This protein binds this small molecule.
Small molecule (SMILES): C=CCN(CC=C)C(=O)Cn1ccccc1=O

Binding-site contacts:
Ligand atom C12 contacts residue SER25 of chain 1.B at 4.4 Å.
Ligand atom C3 contacts residue SER108 of chain 1.B at 4.2 Å.
Ligand atom C3 contacts residue TYR24 of chain 1.B at 4.0 Å (hydrophobic).
Ligand atom C5 contacts residue SER108 of chain 1.B at 4.0 Å.
Ligand atom C3 contacts residue PRO110 of chain 1.B at 3.9 Å (hydrophobic).
Ligand atom C8 contacts residue SER25 of chain 1.B at 4.5 Å.
Ligand atom C5 contacts residue VAL107 of chain 1.B at 4.4 Å (hydrophobic).
Ligand atom C4 contacts residue PRO110 of chain 1.B at 4.5 Å (hydrophobic).
Ligand atom C8 contacts residue TYR24 of chain 1.B at 4.1 Å (hydrophobic).
Ligand atom C4 contacts residue PHE26 of chain 1.B at 4.1 Å (hydrophobic).
Ligand atom O contacts residue PRO110 of chain 1.B at 4.3 Å.
Ligand atom C5 contacts residue PHE26 of chain 1.B at 4.2 Å (hydrophobic).
Ligand atom N contacts residue TYR24 of chain 1.B at 4.2 Å.
Ligand atom C7 contacts residue TYR24 of chain 1.B at 3.7 Å (hydrophobic).
Ligand atom O contacts residue TYR24 of chain 1.B at 3.2 Å.
Ligand atom C contacts residue PHE26 of chain 1.B at 3.8 Å (hydrophobic).
Ligand atom C5 contacts residue ILE37 of chain 1.B at 4.0 Å (hydrophobic).
Ligand atom C5 contacts residue TYR109 of chain 1.B at 4.1 Å (hydrophobic).
Ligand atom C4 contacts residue ILE21 of chain 1.B at 3.8 Å (hydrophobic).
Ligand atom N1 contacts residue TYR24 of chain 1.B at 4.3 Å.
Ligand atom C7 contacts residue SER25 of chain 1.B at 3.2 Å.
Ligand atom O1 contacts residue SER25 of chain 1.B at 4.4 Å.
Ligand atom C2 contacts residue PHE26 of chain 1.B at 3.8 Å (hydrophobic).
Ligand atom C4 contacts residue TYR24 of chain 1.B at 3.7 Å (hydrophobic).
Ligand atom C5 contacts residue ILE21 of chain 1.B at 3.7 Å (hydrophobic).
Ligand atom C contacts residue VAL107 of chain 1.B at 4.2 Å (hydrophobic).
Ligand atom C6 contacts residue TYR24 of chain 1.B at 3.6 Å (hydrophobic).
Ligand atom C1 contacts residue PHE26 of chain 1.B at 4.0 Å (hydrophobic).
Ligand atom N1 contacts residue SER25 of chain 1.B at 3.8 Å.
Ligand atom C2 contacts residue SER25 of chain 1.B at 4.1 Å.

Sequence of chain 1.B:
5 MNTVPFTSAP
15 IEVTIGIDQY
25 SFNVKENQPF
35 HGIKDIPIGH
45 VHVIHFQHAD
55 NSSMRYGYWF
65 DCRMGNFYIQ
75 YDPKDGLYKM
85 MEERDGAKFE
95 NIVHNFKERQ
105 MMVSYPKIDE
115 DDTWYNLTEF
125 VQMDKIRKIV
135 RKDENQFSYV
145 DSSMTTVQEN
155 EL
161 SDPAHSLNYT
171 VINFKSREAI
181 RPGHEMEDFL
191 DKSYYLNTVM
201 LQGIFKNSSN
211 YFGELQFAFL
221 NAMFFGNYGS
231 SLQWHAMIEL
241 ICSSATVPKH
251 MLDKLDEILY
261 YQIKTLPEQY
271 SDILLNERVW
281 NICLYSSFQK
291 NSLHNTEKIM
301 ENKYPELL